Sequence of chain 1.B:
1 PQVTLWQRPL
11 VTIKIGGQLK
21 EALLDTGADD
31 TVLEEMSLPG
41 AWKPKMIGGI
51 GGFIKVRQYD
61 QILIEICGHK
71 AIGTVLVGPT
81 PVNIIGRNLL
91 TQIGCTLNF

The protein below binds the small molecule below.
Small molecule (SMILES): CC[C@H](NC(=O)C[C@H](O)[C@H](CC(C)C)NC(=O)[C@@H](NC(=O)[C@H](Cc1cccc2ccccc12)NC(C)=O)C(C)C)C(=O)N[C@@H](Cc1cccc2ccccc12)C(N)=O

Binding-site contacts:
Ligand atom C41 contacts residue GLY48 of chain 1.B at 3.4 Å.
Ligand atom C15 contacts residue GLY48 of chain 1.A at 3.1 Å.
Ligand atom C24 contacts residue ALA28 of chain 1.A at 3.4 Å (hydrophobic).
Ligand atom C49 contacts residue GLY49 of chain 1.B at 3.5 Å.
Ligand atom O3 contacts residue GLY48 of chain 1.A at 2.4 Å (h-bond).
Ligand atom N4 contacts residue ASP29 of chain 1.A at 3.1 Å (salt-bridge).
Ligand atom O57 contacts residue ILE47 of chain 1.B at 3.5 Å.
Ligand atom N19 contacts residue GLY48 of chain 1.A at 2.9 Å (h-bond).
Ligand atom C1 contacts residue ILE47 of chain 1.A at 3.3 Å (hydrophobic).
Ligand atom C32 contacts residue ASP25 of chain 1.B at 3.0 Å.
Ligand atom N43 contacts residue GLY48 of chain 1.B at 2.6 Å (h-bond).
Ligand atom C15 contacts residue GLY49 of chain 1.A at 3.2 Å.
Ligand atom N58 contacts residue ASP29 of chain 1.B at 3.3 Å (salt-bridge).
Ligand atom C30 contacts residue VAL82 of chain 1.B at 3.5 Å (hydrophobic).
Ligand atom C45 contacts residue ARG8 of chain 1.A at 3.3 Å.
Ligand atom O18 contacts residue ALA28 of chain 1.A at 3.2 Å.
Ligand atom C5 contacts residue GLY48 of chain 1.A at 3.3 Å.
Ligand atom O22 contacts residue GLY49 of chain 1.A at 3.5 Å.
Ligand atom O34 contacts residue ASP25 of chain 1.B at 2.9 Å (salt-bridge).
Ligand atom O3 contacts residue ILE47 of chain 1.A at 3.2 Å.
Ligand atom O34 contacts residue ASP25 of chain 1.A at 2.6 Å (salt-bridge).
Ligand atom C45 contacts residue ASP29 of chain 1.B at 3.1 Å.
Ligand atom O42 contacts residue ASP29 of chain 1.B at 2.8 Å (salt-bridge).
Ligand atom O18 contacts residue GLY27 of chain 1.A at 3.4 Å (h-bond).
Ligand atom N26 contacts residue GLY27 of chain 1.A at 2.9 Å (h-bond).
Ligand atom C31 contacts residue ILE50 of chain 1.A at 3.5 Å (hydrophobic).
Ligand atom C2 contacts residue ILE47 of chain 1.A at 3.5 Å (hydrophobic).
Ligand atom N37 contacts residue GLY27 of chain 1.B at 3.4 Å (h-bond).
Ligand atom C44 contacts residue ASP29 of chain 1.B at 3.1 Å.
Ligand atom O57 contacts residue GLY48 of chain 1.B at 2.5 Å (h-bond).
Ligand atom C24 contacts residue ILE84 of chain 1.A at 3.3 Å (hydrophobic).
Ligand atom O42 contacts residue GLY27 of chain 1.B at 3.5 Å (h-bond).
Ligand atom O36 contacts residue GLY49 of chain 1.B at 3.5 Å.
Ligand atom C13 contacts residue GLY48 of chain 1.A at 3.1 Å.
Ligand atom O42 contacts residue ALA28 of chain 1.B at 3.2 Å.
Ligand atom C38 contacts residue GLY48 of chain 1.B at 3.3 Å.
Ligand atom C55 contacts residue VAL82 of chain 1.A at 3.4 Å (hydrophobic).
Ligand atom C49 contacts residue PRO81 of chain 1.A at 3.2 Å (hydrophobic).
Ligand atom C53 contacts residue VAL82 of chain 1.A at 3.4 Å (hydrophobic).
Ligand atom O18 contacts residue ASP29 of chain 1.A at 2.8 Å (salt-bridge).

Sequence of chain 1.A:
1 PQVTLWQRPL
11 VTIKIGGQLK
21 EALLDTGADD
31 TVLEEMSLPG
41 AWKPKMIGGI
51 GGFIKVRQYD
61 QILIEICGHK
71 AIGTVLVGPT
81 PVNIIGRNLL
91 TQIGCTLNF